A small-molecule ligand and the protein it binds are described below.
Small molecule (SMILES): CC(=O)N[C@H]1[C@H](O[C@H]2[C@H](O)[C@@H](NC(C)=O)CO[C@@H]2CO)O[C@H](CO)[C@@H](O)[C@@H]1O

Binding-site contacts:
Ligand atom O7 contacts residue THR78 of chain 1.C at 4.3 Å.
Ligand atom C1 contacts residue GLU224 of chain 1.C at 4.2 Å.
Ligand atom C5 contacts residue THR78 of chain 1.C at 3.6 Å.
Ligand atom O5 contacts residue THR78 of chain 1.C at 3.8 Å.
Ligand atom C6 contacts residue THR78 of chain 1.C at 4.5 Å.
Ligand atom N2 contacts residue GLY158 of chain 1.C at 3.3 Å (h-bond).
Ligand atom N2 contacts residue ASN76 of chain 1.C at 2.9 Å (h-bond).
Ligand atom C7 contacts residue ASN76 of chain 1.C at 3.5 Å.
Ligand atom O5 contacts residue GLU224 of chain 1.C at 3.2 Å (salt-bridge).
Ligand atom O5 contacts residue THR222 of chain 1.C at 4.5 Å.
Ligand atom C8 contacts residue LEU36 of chain 1.C at 4.2 Å (hydrophobic).
Ligand atom C5 contacts residue GLU224 of chain 1.C at 3.9 Å.
Ligand atom C2 contacts residue GLY158 of chain 1.C at 4.3 Å.
Ligand atom O6 contacts residue GLU224 of chain 1.C at 3.0 Å (salt-bridge).
Ligand atom C1 contacts residue GLY158 of chain 1.C at 4.5 Å.
Ligand atom C3 contacts residue ASN76 of chain 1.C at 3.8 Å.
Ligand atom C7 contacts residue GLY158 of chain 1.C at 4.0 Å.
Ligand atom C8 contacts residue PRO80 of chain 1.C at 4.2 Å (hydrophobic).
Ligand atom O7 contacts residue ASN76 of chain 1.C at 3.9 Å.
Ligand atom C8 contacts residue THR222 of chain 1.C at 4.5 Å.
Ligand atom C5 contacts residue ASN76 of chain 1.C at 3.7 Å.
Ligand atom C8 contacts residue GLY158 of chain 1.C at 3.7 Å.
Ligand atom C4 contacts residue THR78 of chain 1.C at 4.5 Å.
Ligand atom C2 contacts residue ASN76 of chain 1.C at 2.5 Å.
Ligand atom C6 contacts residue THR222 of chain 1.C at 4.0 Å.
Ligand atom C6 contacts residue GLU224 of chain 1.C at 3.2 Å.
Ligand atom C4 contacts residue ASN76 of chain 1.C at 4.3 Å.
Ligand atom C1 contacts residue ASN76 of chain 1.C at 1.4 Å.
Ligand atom C3 contacts residue THR78 of chain 1.C at 4.5 Å.
Ligand atom C1 contacts residue THR78 of chain 1.C at 3.5 Å.
Ligand atom C8 contacts residue VAL160 of chain 1.C at 3.7 Å (hydrophobic).
Ligand atom O5 contacts residue ASN76 of chain 1.C at 2.4 Å (h-bond).

Sequence of chain 1.C:
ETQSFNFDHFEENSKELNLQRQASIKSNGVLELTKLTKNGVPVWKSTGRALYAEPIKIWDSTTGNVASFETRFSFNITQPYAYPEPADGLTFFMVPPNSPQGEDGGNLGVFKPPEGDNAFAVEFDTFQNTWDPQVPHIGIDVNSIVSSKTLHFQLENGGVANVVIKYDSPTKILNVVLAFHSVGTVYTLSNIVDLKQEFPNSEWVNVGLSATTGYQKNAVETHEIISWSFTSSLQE